Sequence of chain 1.D:
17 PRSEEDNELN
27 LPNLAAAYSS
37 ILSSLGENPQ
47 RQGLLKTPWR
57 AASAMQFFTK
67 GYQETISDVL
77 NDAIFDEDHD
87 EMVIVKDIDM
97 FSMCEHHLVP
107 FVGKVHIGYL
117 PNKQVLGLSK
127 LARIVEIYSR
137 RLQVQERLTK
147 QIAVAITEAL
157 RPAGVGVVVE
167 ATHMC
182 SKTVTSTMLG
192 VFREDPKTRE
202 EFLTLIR

Sequence of chain 1.I:
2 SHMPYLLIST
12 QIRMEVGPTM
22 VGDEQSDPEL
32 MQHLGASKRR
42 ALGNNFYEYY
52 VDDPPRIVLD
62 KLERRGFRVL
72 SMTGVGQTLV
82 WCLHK

The protein below binds the small molecule below.
Small molecule (SMILES): N[C@@H](Cc1ccccc1)C(=O)O

Sequence of chain 1.H:
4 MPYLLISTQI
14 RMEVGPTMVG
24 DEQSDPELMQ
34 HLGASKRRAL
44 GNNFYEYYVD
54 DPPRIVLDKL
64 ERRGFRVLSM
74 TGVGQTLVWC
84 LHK

Binding-site contacts:
Ligand atom O contacts residue THR79 of chain 1.I at 2.6 Å (h-bond).
Ligand atom C contacts residue GLN78 of chain 1.I at 3.7 Å.
Ligand atom CD2 contacts residue VAL76 of chain 1.I at 3.5 Å (hydrophobic).
Ligand atom O contacts residue GLN12 of chain 1.I at 3.5 Å (h-bond).
Ligand atom OXT contacts residue GLY77 of chain 1.I at 3.8 Å.
Ligand atom CD2 contacts residue ILE13 of chain 1.H at 3.5 Å (hydrophobic).
Ligand atom CA contacts residue ILE13 of chain 1.H at 3.6 Å (hydrophobic).
Ligand atom C contacts residue THR79 of chain 1.I at 3.5 Å.
Ligand atom CE1 contacts residue ILE13 of chain 1.H at 3.9 Å (hydrophobic).
Ligand atom CD2 contacts residue GLN78 of chain 1.H at 3.4 Å.
Ligand atom CB contacts residue VAL76 of chain 1.I at 3.4 Å (hydrophobic).
Ligand atom CG contacts residue ILE13 of chain 1.H at 3.4 Å (hydrophobic).
Ligand atom O contacts residue VAL76 of chain 1.I at 3.5 Å (h-bond).
Ligand atom CZ contacts residue LEU80 of chain 1.H at 3.8 Å (hydrophobic).
Ligand atom CG contacts residue VAL76 of chain 1.I at 3.6 Å (hydrophobic).
Ligand atom N contacts residue GLU195 of chain 1.D at 2.9 Å (salt-bridge).
Ligand atom CE1 contacts residue VAL76 of chain 1.I at 3.9 Å (hydrophobic).
Ligand atom OXT contacts residue GLN78 of chain 1.H at 3.0 Å (h-bond).
Ligand atom CD1 contacts residue VAL76 of chain 1.I at 3.5 Å (hydrophobic).
Ligand atom CA contacts residue GLN78 of chain 1.H at 3.7 Å.
Ligand atom OXT contacts residue GLU195 of chain 1.D at 3.8 Å.
Ligand atom N contacts residue GLN78 of chain 1.H at 2.9 Å (h-bond).
Ligand atom CE1 contacts residue MET15 of chain 1.H at 3.6 Å (hydrophobic).
Ligand atom OXT contacts residue GLN78 of chain 1.I at 3.9 Å.
Ligand atom C contacts residue GLN78 of chain 1.H at 3.9 Å.
Ligand atom CE2 contacts residue GLN78 of chain 1.H at 3.5 Å.
Ligand atom CE2 contacts residue ARG14 of chain 1.H at 3.9 Å.
Ligand atom CZ contacts residue ARG14 of chain 1.H at 3.7 Å.
Ligand atom CE2 contacts residue ILE13 of chain 1.H at 3.2 Å (hydrophobic).
Ligand atom N contacts residue ILE13 of chain 1.H at 2.8 Å (h-bond).
Ligand atom CZ contacts residue MET15 of chain 1.H at 3.6 Å (hydrophobic).
Ligand atom CZ contacts residue ILE13 of chain 1.H at 3.8 Å (hydrophobic).
Ligand atom CA contacts residue THR79 of chain 1.I at 3.5 Å.
Ligand atom O contacts residue GLY77 of chain 1.I at 3.8 Å.
Ligand atom CB contacts residue GLN78 of chain 1.H at 3.6 Å.
Ligand atom O contacts residue GLN78 of chain 1.I at 2.9 Å (h-bond).
Ligand atom C contacts residue VAL76 of chain 1.I at 3.9 Å (hydrophobic).
Ligand atom CE2 contacts residue GLN12 of chain 1.H at 3.8 Å.
Ligand atom OXT contacts residue PRO197 of chain 1.D at 3.5 Å.
Ligand atom CD1 contacts residue ILE13 of chain 1.H at 3.5 Å (hydrophobic).